This protein binds this small molecule.
Small molecule (SMILES): CC(=O)O[C@H]1C(=O)[C@@]2(C)[C@H]([C@H](OC(=O)c3ccccc3)[C@]3(O)C[C@H](OC(=O)[C@H](O)[C@@H](NC(=O)c4ccccc4)c4ccccc4)C(C)=C1C3(C)C)[C@]1(OC(C)=O)CO[C@@H]1C[C@@H]2O

Sequence of chain 25.B:
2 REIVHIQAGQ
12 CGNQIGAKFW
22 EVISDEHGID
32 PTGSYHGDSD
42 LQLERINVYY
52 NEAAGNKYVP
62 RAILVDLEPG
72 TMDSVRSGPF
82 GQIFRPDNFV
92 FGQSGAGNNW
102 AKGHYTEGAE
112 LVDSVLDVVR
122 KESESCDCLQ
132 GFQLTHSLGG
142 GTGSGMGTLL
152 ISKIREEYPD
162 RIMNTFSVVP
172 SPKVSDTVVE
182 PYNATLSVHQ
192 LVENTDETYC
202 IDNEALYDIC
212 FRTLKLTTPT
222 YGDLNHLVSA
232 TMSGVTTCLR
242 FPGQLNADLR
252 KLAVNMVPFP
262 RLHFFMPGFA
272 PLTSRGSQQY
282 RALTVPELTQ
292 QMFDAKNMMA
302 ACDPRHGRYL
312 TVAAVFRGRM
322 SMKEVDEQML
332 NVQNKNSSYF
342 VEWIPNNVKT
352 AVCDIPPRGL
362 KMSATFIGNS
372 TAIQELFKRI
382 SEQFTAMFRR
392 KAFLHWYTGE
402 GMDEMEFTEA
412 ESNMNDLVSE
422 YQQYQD

Binding-site contacts:
Ligand atom O13 contacts residue GLY360 of chain 25.B at 3.6 Å.
Ligand atom C39 contacts residue PHE270 of chain 25.B at 3.4 Å (hydrophobic).
Ligand atom C16 contacts residue THR274 of chain 25.B at 3.4 Å.
Ligand atom C39 contacts residue ALA231 of chain 25.B at 3.3 Å (hydrophobic).
Ligand atom O14 contacts residue HIS227 of chain 25.B at 2.9 Å.
Ligand atom O08 contacts residue ARG276 of chain 25.B at 3.7 Å.
Ligand atom C08 contacts residue LEU228 of chain 25.B at 3.8 Å (hydrophobic).
Ligand atom C15 contacts residue PRO272 of chain 25.B at 3.1 Å (hydrophobic).
Ligand atom C40 contacts residue SER234 of chain 25.B at 3.0 Å.
Ligand atom C42 contacts residue VAL23 of chain 25.B at 3.5 Å (hydrophobic).
Ligand atom O13 contacts residue PRO358 of chain 25.B at 3.2 Å.
Ligand atom C32 contacts residue VAL23 of chain 25.B at 3.5 Å (hydrophobic).
Ligand atom C40 contacts residue ALA231 of chain 25.B at 3.4 Å (hydrophobic).
Ligand atom C28 contacts residue PRO358 of chain 25.B at 3.6 Å (hydrophobic).
Ligand atom O06 contacts residue PRO272 of chain 25.B at 3.4 Å (h-bond).
Ligand atom O06 contacts residue LEU273 of chain 25.B at 3.5 Å.
Ligand atom O13 contacts residue ARG359 of chain 25.B at 3.2 Å (salt-bridge).
Ligand atom C41 contacts residue SER234 of chain 25.B at 3.5 Å.
Ligand atom C39 contacts residue SER234 of chain 25.B at 3.8 Å.
Ligand atom C09 contacts residue HIS227 of chain 25.B at 3.8 Å.
Ligand atom C41 contacts residue VAL23 of chain 25.B at 3.7 Å (hydrophobic).
Ligand atom O12 contacts residue GLY360 of chain 25.B at 3.5 Å (h-bond).
Ligand atom C36 contacts residue HIS227 of chain 25.B at 3.2 Å.
Ligand atom C08 contacts residue HIS227 of chain 25.B at 3.4 Å.
Ligand atom C41 contacts residue GLU27 of chain 25.B at 3.1 Å.
Ligand atom C33 contacts residue VAL23 of chain 25.B at 3.6 Å (hydrophobic).
Ligand atom C37 contacts residue PRO358 of chain 25.B at 3.7 Å (hydrophobic).
Ligand atom C38 contacts residue PRO358 of chain 25.B at 3.5 Å (hydrophobic).
Ligand atom C38 contacts residue PHE270 of chain 25.B at 3.6 Å (hydrophobic).
Ligand atom C15 contacts residue THR274 of chain 25.B at 3.7 Å.
Ligand atom C19 contacts residue ARG276 of chain 25.B at 3.7 Å.
Ligand atom C39 contacts residue PRO358 of chain 25.B at 3.8 Å (hydrophobic).
Ligand atom C06 contacts residue HIS227 of chain 25.B at 3.6 Å.
Ligand atom C40 contacts residue GLU27 of chain 25.B at 3.4 Å.
Ligand atom C07 contacts residue HIS227 of chain 25.B at 3.2 Å.
Ligand atom O06 contacts residue THR274 of chain 25.B at 2.7 Å (h-bond).
Ligand atom C14 contacts residue THR274 of chain 25.B at 3.3 Å.
Ligand atom C33 contacts residue ASP26 of chain 25.B at 3.7 Å.
Ligand atom C19 contacts residue THR274 of chain 25.B at 3.0 Å.
Ligand atom C07 contacts residue LEU228 of chain 25.B at 3.6 Å (hydrophobic).